Binding-site contacts:
Ligand atom O1A contacts residue SER249 of chain 1.B at 3.8 Å.
Ligand atom C7 contacts residue LEU37 of chain 1.B at 3.8 Å (hydrophobic).
Ligand atom O1A contacts residue ASN247 of chain 1.B at 3.9 Å.
Ligand atom C6 contacts residue ASN247 of chain 1.B at 3.9 Å.
Ligand atom O10 contacts residue PHE50 of chain 1.C at 4.1 Å.
Ligand atom C4 contacts residue ASN247 of chain 1.B at 3.5 Å.
Ligand atom O8 contacts residue GLN253 of chain 1.B at 3.9 Å.
Ligand atom O9 contacts residue LYS43 of chain 1.B at 2.9 Å (salt-bridge).
Ligand atom O9 contacts residue LEU42 of chain 1.B at 3.3 Å.
Ligand atom C9 contacts residue LEU37 of chain 1.B at 4.1 Å (hydrophobic).
Ligand atom C9 contacts residue GLN253 of chain 1.B at 3.6 Å.
Ligand atom O4 contacts residue ASN247 of chain 1.B at 3.9 Å.
Ligand atom C11 contacts residue LEU37 of chain 1.B at 4.1 Å (hydrophobic).
Ligand atom O1A contacts residue THR251 of chain 1.B at 2.6 Å (h-bond).
Ligand atom C5 contacts residue ASN247 of chain 1.B at 3.7 Å.
Ligand atom O10 contacts residue LEU37 of chain 1.B at 4.2 Å.
Ligand atom C9 contacts residue LYS43 of chain 1.B at 3.8 Å.
Ligand atom C8 contacts residue GLN253 of chain 1.B at 4.1 Å.
Ligand atom O1B contacts residue ASN247 of chain 1.B at 4.1 Å.
Ligand atom O1B contacts residue SER249 of chain 1.B at 2.5 Å (h-bond).
Ligand atom N5 contacts residue GLN253 of chain 1.B at 3.3 Å (h-bond).
Ligand atom C11 contacts residue PHE50 of chain 1.C at 3.6 Å (hydrophobic).
Ligand atom C9 contacts residue PRO33 of chain 1.B at 4.1 Å (hydrophobic).
Ligand atom C11 contacts residue PHE245 of chain 1.B at 4.0 Å (hydrophobic).
Ligand atom O7 contacts residue LEU37 of chain 1.B at 3.2 Å.
Ligand atom C5 contacts residue GLN253 of chain 1.B at 4.2 Å.
Ligand atom C10 contacts residue GLN253 of chain 1.B at 4.0 Å.
Ligand atom O1B contacts residue THR251 of chain 1.B at 3.3 Å (h-bond).
Ligand atom C10 contacts residue ASN247 of chain 1.B at 3.5 Å.
Ligand atom O1A contacts residue LYS43 of chain 1.B at 4.1 Å.
Ligand atom C6 contacts residue GLN253 of chain 1.B at 3.9 Å.
Ligand atom O4 contacts residue ASP49 of chain 1.C at 4.0 Å.
Ligand atom C11 contacts residue GLN253 of chain 1.B at 3.8 Å.
Ligand atom O8 contacts residue LYS43 of chain 1.B at 3.3 Å.
Ligand atom N5 contacts residue ASN247 of chain 1.B at 2.9 Å (h-bond).
Ligand atom O8 contacts residue ASN247 of chain 1.B at 4.2 Å.
Ligand atom C1 contacts residue THR251 of chain 1.B at 3.3 Å.
Ligand atom C7 contacts residue GLN253 of chain 1.B at 3.6 Å.
Ligand atom C11 contacts residue ASN247 of chain 1.B at 3.4 Å.
Ligand atom C1 contacts residue SER249 of chain 1.B at 3.5 Å.

Sequence of chain 1.C:
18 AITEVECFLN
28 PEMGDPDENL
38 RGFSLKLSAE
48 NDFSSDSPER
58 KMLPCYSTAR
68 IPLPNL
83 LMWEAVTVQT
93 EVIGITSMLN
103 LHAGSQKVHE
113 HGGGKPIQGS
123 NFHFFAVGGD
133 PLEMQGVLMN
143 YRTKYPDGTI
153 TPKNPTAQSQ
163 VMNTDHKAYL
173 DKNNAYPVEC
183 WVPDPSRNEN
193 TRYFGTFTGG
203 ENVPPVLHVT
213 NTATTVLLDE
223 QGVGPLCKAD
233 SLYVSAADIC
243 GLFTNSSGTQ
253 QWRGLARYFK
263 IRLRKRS

Sequence of chain 1.B:
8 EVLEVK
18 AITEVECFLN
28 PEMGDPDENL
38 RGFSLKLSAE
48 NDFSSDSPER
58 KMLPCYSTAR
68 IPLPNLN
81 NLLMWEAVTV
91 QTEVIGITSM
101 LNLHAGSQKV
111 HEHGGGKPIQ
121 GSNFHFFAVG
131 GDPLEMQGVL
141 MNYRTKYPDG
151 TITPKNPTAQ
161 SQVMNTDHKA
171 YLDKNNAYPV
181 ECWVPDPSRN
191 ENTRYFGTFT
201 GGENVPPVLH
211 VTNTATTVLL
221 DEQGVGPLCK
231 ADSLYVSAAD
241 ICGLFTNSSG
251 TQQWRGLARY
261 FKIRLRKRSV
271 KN

A protein and the small-molecule ligand that binds it are described below.
Small molecule (SMILES): CC(=O)N[C@H]1[C@H]([C@H](O)[C@H](O)CO)O[C@@](O)(C(=O)O)C[C@@H]1O